Sequence of chain 1.A:
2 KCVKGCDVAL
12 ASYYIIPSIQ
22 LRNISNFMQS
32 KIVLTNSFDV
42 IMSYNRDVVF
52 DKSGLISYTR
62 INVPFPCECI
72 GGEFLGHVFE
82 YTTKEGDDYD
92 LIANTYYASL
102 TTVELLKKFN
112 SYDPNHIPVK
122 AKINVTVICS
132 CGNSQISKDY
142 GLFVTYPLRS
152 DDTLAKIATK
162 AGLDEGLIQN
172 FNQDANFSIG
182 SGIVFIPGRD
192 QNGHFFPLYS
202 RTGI

Binding-site contacts:
Ligand atom O7 contacts residue ASN177 of chain 1.A at 3.8 Å.
Ligand atom C2 contacts residue ILE180 of chain 1.A at 3.8 Å (hydrophobic).
Ligand atom C1 contacts residue ASN177 of chain 1.A at 1.4 Å.
Ligand atom O2 contacts residue ILE180 of chain 1.A at 4.2 Å.
Ligand atom O5 contacts residue SER179 of chain 1.A at 3.8 Å.
Ligand atom C6 contacts residue SER179 of chain 1.A at 3.6 Å.
Ligand atom O5 contacts residue ASN177 of chain 1.A at 2.3 Å (h-bond).
Ligand atom C5 contacts residue ASN177 of chain 1.A at 3.6 Å.
Ligand atom O3 contacts residue ILE180 of chain 1.A at 3.8 Å.
Ligand atom C3 contacts residue ILE180 of chain 1.A at 4.3 Å (hydrophobic).
Ligand atom C1 contacts residue SER179 of chain 1.A at 4.3 Å.
Ligand atom C4 contacts residue ASN177 of chain 1.A at 4.2 Å.
Ligand atom C6 contacts residue ILE180 of chain 1.A at 3.8 Å (hydrophobic).
Ligand atom C2 contacts residue ASN177 of chain 1.A at 2.4 Å.
Ligand atom C1 contacts residue ILE180 of chain 1.A at 4.2 Å (hydrophobic).
Ligand atom C7 contacts residue ASN177 of chain 1.A at 3.5 Å.
Ligand atom C3 contacts residue ASN177 of chain 1.A at 3.8 Å.
Ligand atom C5 contacts residue ILE180 of chain 1.A at 4.0 Å (hydrophobic).
Ligand atom C5 contacts residue SER179 of chain 1.A at 3.6 Å.
Ligand atom N2 contacts residue ASN177 of chain 1.A at 2.8 Å (h-bond).
Ligand atom O5 contacts residue ILE180 of chain 1.A at 3.4 Å.

This small molecule binds to this protein.
Small molecule (SMILES): CC(=O)N[C@H]1CO[C@H](CO[C@@H]2O[C@@H](C)[C@@H](O)[C@@H](O)[C@@H]2O)[C@@H](O)[C@@H]1O